A protein and the small-molecule ligand that binds it are described below.
Small molecule (SMILES): CC(=O)N[C@H]1[C@H](O[C@H]2[C@H](O)[C@@H](NC(C)=O)CO[C@@H]2CO)O[C@H](CO)[C@@H](O[C@@H]2O[C@H](CO[C@H]3O[C@H](CO)[C@@H](O)[C@H](O)[C@@H]3O[C@@H]3O[C@H](CO)[C@@H](O[C@@H]4O[C@H](CO)[C@H](O)[C@H](O)[C@H]4O)[C@H](O)[C@H]3NC(C)=O)[C@@H](O)[C@H](O[C@H]3O[C@H](CO)[C@@H](O)[C@H](O)[C@@H]3O)[C@@H]2O)[C@@H]1O

Sequence of chain 1.C:
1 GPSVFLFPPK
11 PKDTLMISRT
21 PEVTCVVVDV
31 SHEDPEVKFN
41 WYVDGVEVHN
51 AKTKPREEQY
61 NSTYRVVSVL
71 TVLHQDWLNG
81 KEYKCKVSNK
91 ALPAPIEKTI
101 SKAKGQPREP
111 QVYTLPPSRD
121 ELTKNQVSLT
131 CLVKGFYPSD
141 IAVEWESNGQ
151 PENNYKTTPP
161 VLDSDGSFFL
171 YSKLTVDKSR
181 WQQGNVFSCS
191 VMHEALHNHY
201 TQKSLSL

Binding-site contacts:
Ligand atom O4 contacts residue PHE5 of chain 1.C at 3.6 Å.
Ligand atom C2 contacts residue PHE5 of chain 1.C at 3.2 Å (hydrophobic).
Ligand atom N2 contacts residue ASP29 of chain 1.C at 2.6 Å (salt-bridge).
Ligand atom C1 contacts residue PHE5 of chain 1.C at 3.6 Å (hydrophobic).
Ligand atom O2 contacts residue THR24 of chain 1.C at 2.8 Å (h-bond).
Ligand atom O3 contacts residue ASP29 of chain 1.C at 3.8 Å.
Ligand atom O2 contacts residue GLU22 of chain 1.C at 3.4 Å (salt-bridge).
Ligand atom C6 contacts residue PHE7 of chain 1.C at 3.8 Å (hydrophobic).
Ligand atom C3 contacts residue ASP29 of chain 1.C at 3.0 Å.
Ligand atom N2 contacts residue ASN61 of chain 1.C at 2.8 Å (h-bond).
Ligand atom C3 contacts residue GLU22 of chain 1.C at 3.5 Å.
Ligand atom C2 contacts residue ASN61 of chain 1.C at 2.3 Å.
Ligand atom O5 contacts residue ASN61 of chain 1.C at 2.4 Å (h-bond).
Ligand atom C5 contacts residue ASP29 of chain 1.C at 3.8 Å.
Ligand atom C6 contacts residue GLN59 of chain 1.C at 3.8 Å.
Ligand atom O7 contacts residue ASN61 of chain 1.C at 3.4 Å (h-bond).
Ligand atom C6 contacts residue PHE5 of chain 1.C at 3.2 Å (hydrophobic).
Ligand atom C2 contacts residue ASP29 of chain 1.C at 2.8 Å.
Ligand atom C7 contacts residue ASN61 of chain 1.C at 3.2 Å.
Ligand atom O6 contacts residue FUC1 of chain 1.H at 2.7 Å.
Ligand atom O2 contacts residue PRO8 of chain 1.C at 3.2 Å (h-bond).
Ligand atom C6 contacts residue FUC1 of chain 1.H at 3.4 Å.
Ligand atom C2 contacts residue THR24 of chain 1.C at 3.5 Å.
Ligand atom C4 contacts residue PHE5 of chain 1.C at 3.4 Å (hydrophobic).
Ligand atom C2 contacts residue PRO8 of chain 1.C at 3.7 Å (hydrophobic).
Ligand atom N2 contacts residue FUC1 of chain 1.H at 2.9 Å.
Ligand atom C3 contacts residue THR24 of chain 1.C at 3.7 Å.
Ligand atom C4 contacts residue GLU22 of chain 1.C at 3.4 Å.
Ligand atom O3 contacts residue GLU22 of chain 1.C at 2.6 Å (salt-bridge).
Ligand atom C1 contacts residue ASP29 of chain 1.C at 2.7 Å.
Ligand atom C1 contacts residue ASN61 of chain 1.C at 1.5 Å.
Ligand atom O6 contacts residue PHE5 of chain 1.C at 3.7 Å.
Ligand atom O4 contacts residue FUC1 of chain 1.H at 3.3 Å.
Ligand atom C7 contacts residue ASP29 of chain 1.C at 3.8 Å.
Ligand atom C3 contacts residue ASN61 of chain 1.C at 3.7 Å.
Ligand atom C5 contacts residue ASN61 of chain 1.C at 3.7 Å.
Ligand atom O4 contacts residue LYS10 of chain 1.C at 3.9 Å.
Ligand atom C7 contacts residue FUC1 of chain 1.H at 3.8 Å.
Ligand atom O5 contacts residue ASP29 of chain 1.C at 3.8 Å.
Ligand atom C8 contacts residue FUC1 of chain 1.H at 3.4 Å.